Binding-site contacts:
Ligand atom C2 contacts residue ILE183 of chain 31.A at 4.2 Å (hydrophobic).
Ligand atom C4 contacts residue ILE95 of chain 31.A at 4.0 Å (hydrophobic).
Ligand atom C contacts residue TYR210 of chain 31.A at 4.1 Å (hydrophobic).
Ligand atom C7 contacts residue PHE240 of chain 31.A at 3.9 Å (hydrophobic).
Ligand atom C2 contacts residue ILE95 of chain 31.A at 3.8 Å (hydrophobic).
Ligand atom C5 contacts residue ILE183 of chain 31.A at 4.4 Å (hydrophobic).
Ligand atom C8 contacts residue MET216 of chain 31.A at 3.9 Å (hydrophobic).
Ligand atom OXT contacts residue TYR210 of chain 31.A at 3.0 Å (h-bond).
Ligand atom C3 contacts residue ILE183 of chain 31.A at 3.7 Å (hydrophobic).
Ligand atom N contacts residue ILE219 of chain 31.A at 4.0 Å.
Ligand atom OXT contacts residue ASN194 of chain 31.A at 4.3 Å.
Ligand atom C4 contacts residue ILE183 of chain 31.A at 4.2 Å (hydrophobic).
Ligand atom C5 contacts residue ILE95 of chain 31.A at 3.8 Å (hydrophobic).
Ligand atom C9 contacts residue PHE240 of chain 31.A at 4.1 Å (hydrophobic).
Ligand atom C1 contacts residue ILE219 of chain 31.A at 4.1 Å (hydrophobic).
Ligand atom C10 contacts residue TYR192 of chain 31.A at 4.3 Å (hydrophobic).
Ligand atom O contacts residue ASN194 of chain 31.A at 3.0 Å (h-bond).
Ligand atom N contacts residue TYR146 of chain 31.A at 4.1 Å.
Ligand atom O contacts residue TYR192 of chain 31.A at 3.9 Å.
Ligand atom C3 contacts residue ILE95 of chain 31.A at 4.2 Å (hydrophobic).
Ligand atom C2 contacts residue TYR146 of chain 31.A at 3.9 Å (hydrophobic).
Ligand atom CA2 contacts residue PHE115 of chain 31.A at 4.3 Å (hydrophobic).
Ligand atom C contacts residue TYR192 of chain 31.A at 4.2 Å (hydrophobic).
Ligand atom C10 contacts residue MET216 of chain 31.A at 3.6 Å (hydrophobic).
Ligand atom C5 contacts residue PHE240 of chain 31.A at 4.1 Å (hydrophobic).
Ligand atom C7 contacts residue TYR192 of chain 31.A at 4.4 Å (hydrophobic).
Ligand atom O contacts residue VAL113 of chain 31.A at 4.0 Å.
Ligand atom OXT contacts residue MET216 of chain 31.A at 4.2 Å.
Ligand atom C1 contacts residue ILE183 of chain 31.A at 4.2 Å (hydrophobic).
Ligand atom C6 contacts residue ILE95 of chain 31.A at 4.1 Å (hydrophobic).
Ligand atom C7 contacts residue VAL117 of chain 31.A at 4.3 Å (hydrophobic).
Ligand atom C1 contacts residue VAL119 of chain 31.A at 4.2 Å (hydrophobic).
Ligand atom N contacts residue MET181 of chain 31.A at 3.9 Å.
Ligand atom O contacts residue LEU107 of chain 31.A at 4.4 Å.
Ligand atom C7 contacts residue ILE95 of chain 31.A at 4.3 Å (hydrophobic).
Ligand atom C6 contacts residue TYR192 of chain 31.A at 4.4 Å (hydrophobic).
Ligand atom C9 contacts residue TYR192 of chain 31.A at 4.1 Å (hydrophobic).
Ligand atom C8 contacts residue TYR192 of chain 31.A at 3.6 Å (hydrophobic).
Ligand atom C9 contacts residue PHE115 of chain 31.A at 4.1 Å (hydrophobic).
Ligand atom C contacts residue ASN194 of chain 31.A at 4.0 Å.

Sequence of chain 31.A:
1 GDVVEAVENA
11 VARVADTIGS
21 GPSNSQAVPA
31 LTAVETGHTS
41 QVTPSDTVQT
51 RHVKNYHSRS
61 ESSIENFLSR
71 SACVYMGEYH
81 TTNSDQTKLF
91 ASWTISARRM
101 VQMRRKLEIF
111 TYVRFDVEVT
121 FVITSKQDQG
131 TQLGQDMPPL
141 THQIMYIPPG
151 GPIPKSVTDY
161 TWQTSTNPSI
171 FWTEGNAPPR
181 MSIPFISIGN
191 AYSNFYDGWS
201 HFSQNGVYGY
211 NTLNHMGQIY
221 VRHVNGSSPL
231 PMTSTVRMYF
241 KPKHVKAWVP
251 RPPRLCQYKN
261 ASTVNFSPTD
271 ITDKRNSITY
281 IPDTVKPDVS

This protein binds this small molecule.
Small molecule (SMILES): NCCCCCCCCCCCC(=O)O